Binding-site contacts:
Ligand atom C7 contacts residue ASN74 of chain 1.C at 3.6 Å.
Ligand atom C1 contacts residue LYS10 of chain 1.C at 4.0 Å.
Ligand atom O5 contacts residue ASN74 of chain 1.C at 2.3 Å (h-bond).
Ligand atom O5 contacts residue LYS10 of chain 1.C at 3.2 Å (salt-bridge).
Ligand atom C2 contacts residue ASN74 of chain 1.C at 2.5 Å.
Ligand atom O7 contacts residue ASN74 of chain 1.C at 4.2 Å.
Ligand atom C6 contacts residue LYS10 of chain 1.C at 3.9 Å.
Ligand atom C4 contacts residue ASN74 of chain 1.C at 4.2 Å.
Ligand atom C8 contacts residue ASN74 of chain 1.C at 3.9 Å.
Ligand atom N2 contacts residue ASN74 of chain 1.C at 2.8 Å (h-bond).
Ligand atom C5 contacts residue LYS10 of chain 1.C at 4.1 Å.
Ligand atom C3 contacts residue ASN74 of chain 1.C at 3.8 Å.
Ligand atom C5 contacts residue ASN74 of chain 1.C at 3.6 Å.
Ligand atom C1 contacts residue ASN74 of chain 1.C at 1.4 Å.

Sequence of chain 1.C:
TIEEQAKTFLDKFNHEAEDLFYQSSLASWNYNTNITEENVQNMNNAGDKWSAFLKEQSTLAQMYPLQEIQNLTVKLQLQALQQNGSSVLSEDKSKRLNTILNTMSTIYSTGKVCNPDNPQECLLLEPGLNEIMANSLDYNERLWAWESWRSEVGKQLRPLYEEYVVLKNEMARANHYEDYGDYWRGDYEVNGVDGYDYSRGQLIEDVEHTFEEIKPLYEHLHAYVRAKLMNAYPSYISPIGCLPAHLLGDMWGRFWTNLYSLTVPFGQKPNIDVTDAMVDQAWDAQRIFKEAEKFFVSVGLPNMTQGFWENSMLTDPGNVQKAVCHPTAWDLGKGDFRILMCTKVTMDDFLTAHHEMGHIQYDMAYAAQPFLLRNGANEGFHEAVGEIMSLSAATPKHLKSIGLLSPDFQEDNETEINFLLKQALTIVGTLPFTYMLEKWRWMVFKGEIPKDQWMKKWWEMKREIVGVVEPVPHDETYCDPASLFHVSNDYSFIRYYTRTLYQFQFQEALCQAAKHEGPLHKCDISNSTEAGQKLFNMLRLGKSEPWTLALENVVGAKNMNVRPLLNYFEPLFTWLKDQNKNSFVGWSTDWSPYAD

This protein binds this small molecule.
Small molecule (SMILES): CC(=O)N[C@H]1[C@H](O[C@H]2[C@H](O)[C@@H](NC(C)=O)CO[C@@H]2CO)O[C@H](CO)[C@@H](O)[C@@H]1O